This protein binds this small molecule.
Small molecule (SMILES): CC(=O)N[C@@H]1[C@@H](O)[C@H](O)[C@@H](CO)O[C@H]1O

Sequence of chain 1.F:
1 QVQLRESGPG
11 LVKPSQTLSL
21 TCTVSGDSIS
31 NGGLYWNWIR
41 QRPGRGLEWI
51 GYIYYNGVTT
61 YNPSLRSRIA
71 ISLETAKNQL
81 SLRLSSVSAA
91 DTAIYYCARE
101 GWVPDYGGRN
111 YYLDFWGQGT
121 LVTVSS

Sequence of chain 1.E:
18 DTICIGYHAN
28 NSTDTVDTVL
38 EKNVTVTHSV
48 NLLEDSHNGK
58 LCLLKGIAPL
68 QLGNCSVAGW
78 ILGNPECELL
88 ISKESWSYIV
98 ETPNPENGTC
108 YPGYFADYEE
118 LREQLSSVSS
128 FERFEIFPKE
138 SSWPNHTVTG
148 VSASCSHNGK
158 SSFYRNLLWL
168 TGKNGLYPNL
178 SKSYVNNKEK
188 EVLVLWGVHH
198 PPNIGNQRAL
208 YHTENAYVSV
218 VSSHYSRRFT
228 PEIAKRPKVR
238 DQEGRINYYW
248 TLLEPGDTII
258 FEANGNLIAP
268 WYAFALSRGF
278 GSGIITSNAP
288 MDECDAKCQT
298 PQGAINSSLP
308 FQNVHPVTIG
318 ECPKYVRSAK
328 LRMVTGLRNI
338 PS

Binding-site contacts:
Ligand atom N2 contacts residue ASN71 of chain 1.E at 3.0 Å (h-bond).
Ligand atom C8 contacts residue GLY70 of chain 1.E at 3.5 Å.
Ligand atom C5 contacts residue ASN71 of chain 1.E at 3.8 Å.
Ligand atom O7 contacts residue ASN71 of chain 1.E at 4.1 Å.
Ligand atom C1 contacts residue ASN71 of chain 1.E at 1.5 Å.
Ligand atom O5 contacts residue ASN71 of chain 1.E at 2.4 Å (h-bond).
Ligand atom C4 contacts residue ARG66 of chain 1.F at 4.5 Å.
Ligand atom C7 contacts residue ASN71 of chain 1.E at 3.8 Å.
Ligand atom C4 contacts residue ASN71 of chain 1.E at 4.3 Å.
Ligand atom O4 contacts residue ARG66 of chain 1.F at 3.4 Å (salt-bridge).
Ligand atom C3 contacts residue ASN71 of chain 1.E at 3.9 Å.
Ligand atom C2 contacts residue ASN71 of chain 1.E at 2.5 Å.
Ligand atom C8 contacts residue ASN71 of chain 1.E at 4.1 Å.
Ligand atom C7 contacts residue GLY70 of chain 1.E at 4.4 Å.